The protein below binds the small molecule below.
Small molecule (SMILES): CC(=O)N[C@@H]1[C@@H](O)[C@H](O)[C@@H](CO)O[C@H]1O

Binding-site contacts:
Ligand atom C8 contacts residue ASN741 of chain 1.A at 3.5 Å.
Ligand atom C2 contacts residue ASN741 of chain 1.A at 2.6 Å.
Ligand atom C4 contacts residue ASN741 of chain 1.A at 4.2 Å.
Ligand atom C1 contacts residue ASN741 of chain 1.A at 1.4 Å.
Ligand atom N2 contacts residue ASN741 of chain 1.A at 3.1 Å (h-bond).
Ligand atom C3 contacts residue ASN741 of chain 1.A at 3.9 Å.
Ligand atom O7 contacts residue ASN741 of chain 1.A at 3.8 Å.
Ligand atom C5 contacts residue ASN741 of chain 1.A at 3.6 Å.
Ligand atom C7 contacts residue ASN741 of chain 1.A at 3.2 Å.
Ligand atom O5 contacts residue ASN741 of chain 1.A at 2.4 Å (h-bond).

Sequence of chain 1.A:
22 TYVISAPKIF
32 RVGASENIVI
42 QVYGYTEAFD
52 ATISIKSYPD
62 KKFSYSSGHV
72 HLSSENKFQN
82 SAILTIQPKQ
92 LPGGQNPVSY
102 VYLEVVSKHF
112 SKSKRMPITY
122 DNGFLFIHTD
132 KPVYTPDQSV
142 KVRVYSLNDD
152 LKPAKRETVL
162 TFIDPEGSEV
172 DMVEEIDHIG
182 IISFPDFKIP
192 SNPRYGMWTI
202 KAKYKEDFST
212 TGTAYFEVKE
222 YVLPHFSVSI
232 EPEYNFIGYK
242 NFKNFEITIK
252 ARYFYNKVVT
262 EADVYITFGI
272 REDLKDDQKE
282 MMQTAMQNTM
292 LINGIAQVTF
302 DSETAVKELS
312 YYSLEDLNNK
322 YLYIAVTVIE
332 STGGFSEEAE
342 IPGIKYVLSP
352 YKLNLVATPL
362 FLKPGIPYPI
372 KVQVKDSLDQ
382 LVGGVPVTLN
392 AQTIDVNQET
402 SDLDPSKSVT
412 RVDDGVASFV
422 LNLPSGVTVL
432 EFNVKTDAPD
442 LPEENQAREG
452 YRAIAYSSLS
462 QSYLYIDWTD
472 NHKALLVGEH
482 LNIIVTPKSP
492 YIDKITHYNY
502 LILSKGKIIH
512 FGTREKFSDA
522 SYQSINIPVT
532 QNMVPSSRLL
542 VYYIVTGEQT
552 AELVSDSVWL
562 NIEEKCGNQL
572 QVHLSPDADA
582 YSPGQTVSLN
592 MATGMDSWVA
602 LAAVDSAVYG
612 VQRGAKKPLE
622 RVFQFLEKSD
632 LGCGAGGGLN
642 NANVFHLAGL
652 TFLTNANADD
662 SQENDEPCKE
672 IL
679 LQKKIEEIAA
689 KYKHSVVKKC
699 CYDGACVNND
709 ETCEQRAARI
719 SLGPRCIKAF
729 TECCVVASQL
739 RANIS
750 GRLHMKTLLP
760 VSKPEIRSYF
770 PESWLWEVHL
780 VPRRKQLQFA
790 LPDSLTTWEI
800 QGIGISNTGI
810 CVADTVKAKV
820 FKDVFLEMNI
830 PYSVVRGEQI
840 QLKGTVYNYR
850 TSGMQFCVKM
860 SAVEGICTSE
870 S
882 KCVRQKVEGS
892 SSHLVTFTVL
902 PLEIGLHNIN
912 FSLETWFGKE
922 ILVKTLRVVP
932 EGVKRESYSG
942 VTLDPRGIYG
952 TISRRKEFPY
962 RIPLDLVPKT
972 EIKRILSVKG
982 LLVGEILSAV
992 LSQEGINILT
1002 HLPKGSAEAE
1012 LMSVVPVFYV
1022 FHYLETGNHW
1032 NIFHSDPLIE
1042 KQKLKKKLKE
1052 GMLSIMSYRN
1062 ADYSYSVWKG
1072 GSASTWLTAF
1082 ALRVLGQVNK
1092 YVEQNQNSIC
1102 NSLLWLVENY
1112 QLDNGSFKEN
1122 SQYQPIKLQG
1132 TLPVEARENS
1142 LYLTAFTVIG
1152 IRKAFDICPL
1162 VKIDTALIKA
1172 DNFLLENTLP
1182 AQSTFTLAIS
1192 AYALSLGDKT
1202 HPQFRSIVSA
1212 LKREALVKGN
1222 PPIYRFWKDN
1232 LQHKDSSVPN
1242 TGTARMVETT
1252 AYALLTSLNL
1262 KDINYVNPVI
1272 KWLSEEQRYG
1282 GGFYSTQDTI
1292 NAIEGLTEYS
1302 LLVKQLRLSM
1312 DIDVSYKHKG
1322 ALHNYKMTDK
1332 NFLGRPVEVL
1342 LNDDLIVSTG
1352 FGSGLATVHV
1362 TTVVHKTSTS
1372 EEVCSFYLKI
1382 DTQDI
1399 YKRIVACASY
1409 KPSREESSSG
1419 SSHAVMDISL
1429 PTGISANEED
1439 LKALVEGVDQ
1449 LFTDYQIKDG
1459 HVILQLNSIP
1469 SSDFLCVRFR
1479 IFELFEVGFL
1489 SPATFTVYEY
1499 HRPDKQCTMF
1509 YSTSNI